Sequence of chain 48.C:
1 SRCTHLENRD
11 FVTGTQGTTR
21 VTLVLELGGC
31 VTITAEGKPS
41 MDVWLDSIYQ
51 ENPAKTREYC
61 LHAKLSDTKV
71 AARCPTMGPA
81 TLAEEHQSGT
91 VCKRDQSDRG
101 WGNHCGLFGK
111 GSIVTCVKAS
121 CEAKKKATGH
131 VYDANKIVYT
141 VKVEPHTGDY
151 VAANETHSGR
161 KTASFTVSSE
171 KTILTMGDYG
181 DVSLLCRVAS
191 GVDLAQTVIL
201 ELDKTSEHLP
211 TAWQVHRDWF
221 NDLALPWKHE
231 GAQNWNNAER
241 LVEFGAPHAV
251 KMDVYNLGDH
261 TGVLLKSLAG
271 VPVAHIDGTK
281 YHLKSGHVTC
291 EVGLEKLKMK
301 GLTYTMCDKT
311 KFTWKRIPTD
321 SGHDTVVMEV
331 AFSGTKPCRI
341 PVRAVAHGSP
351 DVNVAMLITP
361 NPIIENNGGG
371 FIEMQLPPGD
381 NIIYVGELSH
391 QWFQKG

Sequence of chain 48.A:
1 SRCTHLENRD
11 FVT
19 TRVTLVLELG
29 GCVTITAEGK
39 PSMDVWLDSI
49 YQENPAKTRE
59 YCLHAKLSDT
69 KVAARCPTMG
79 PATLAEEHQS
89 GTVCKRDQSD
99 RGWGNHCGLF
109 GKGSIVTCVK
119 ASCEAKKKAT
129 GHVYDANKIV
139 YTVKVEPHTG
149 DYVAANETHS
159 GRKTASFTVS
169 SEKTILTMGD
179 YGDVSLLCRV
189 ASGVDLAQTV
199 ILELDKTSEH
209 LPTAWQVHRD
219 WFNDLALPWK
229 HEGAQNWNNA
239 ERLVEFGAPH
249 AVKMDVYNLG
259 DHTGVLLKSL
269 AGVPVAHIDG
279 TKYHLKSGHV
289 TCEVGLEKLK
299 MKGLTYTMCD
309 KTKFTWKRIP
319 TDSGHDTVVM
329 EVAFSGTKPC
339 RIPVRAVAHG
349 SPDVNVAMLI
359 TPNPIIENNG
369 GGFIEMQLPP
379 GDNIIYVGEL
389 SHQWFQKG

This protein binds this small molecule.
Small molecule (SMILES): CC(=O)N[C@@H]1[C@@H](O)[C@H](O)[C@@H](CO)O[C@H]1O

Binding-site contacts:
Ligand atom C1 contacts residue GLU155 of chain 48.C at 3.9 Å.
Ligand atom C5 contacts residue HIS104 of chain 48.A at 3.6 Å.
Ligand atom C4 contacts residue ASN154 of chain 48.C at 4.2 Å.
Ligand atom O3 contacts residue GLU155 of chain 48.C at 4.3 Å.
Ligand atom C1 contacts residue ASN154 of chain 48.C at 1.4 Å.
Ligand atom N2 contacts residue ASN154 of chain 48.C at 2.9 Å (h-bond).
Ligand atom O7 contacts residue ASN154 of chain 48.C at 3.2 Å (h-bond).
Ligand atom O5 contacts residue ASN154 of chain 48.C at 2.3 Å (h-bond).
Ligand atom C3 contacts residue ASN154 of chain 48.C at 3.7 Å.
Ligand atom C7 contacts residue ASN154 of chain 48.C at 3.3 Å.
Ligand atom C6 contacts residue HIS104 of chain 48.A at 4.0 Å.
Ligand atom C2 contacts residue GLU155 of chain 48.C at 3.7 Å.
Ligand atom C8 contacts residue ASN154 of chain 48.C at 3.6 Å.
Ligand atom C7 contacts residue GLU155 of chain 48.C at 3.9 Å.
Ligand atom C3 contacts residue GLU155 of chain 48.C at 3.7 Å.
Ligand atom N2 contacts residue GLU155 of chain 48.C at 3.0 Å (salt-bridge).
Ligand atom C5 contacts residue ASN154 of chain 48.C at 3.6 Å.
Ligand atom C2 contacts residue ASN154 of chain 48.C at 2.4 Å.
Ligand atom O5 contacts residue HIS104 of chain 48.A at 3.1 Å (h-bond).
Ligand atom C1 contacts residue HIS104 of chain 48.A at 3.4 Å.
Ligand atom C8 contacts residue GLU155 of chain 48.C at 3.8 Å.